Sequence of chain 1.B:
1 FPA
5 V

Sequence of chain 1.A:
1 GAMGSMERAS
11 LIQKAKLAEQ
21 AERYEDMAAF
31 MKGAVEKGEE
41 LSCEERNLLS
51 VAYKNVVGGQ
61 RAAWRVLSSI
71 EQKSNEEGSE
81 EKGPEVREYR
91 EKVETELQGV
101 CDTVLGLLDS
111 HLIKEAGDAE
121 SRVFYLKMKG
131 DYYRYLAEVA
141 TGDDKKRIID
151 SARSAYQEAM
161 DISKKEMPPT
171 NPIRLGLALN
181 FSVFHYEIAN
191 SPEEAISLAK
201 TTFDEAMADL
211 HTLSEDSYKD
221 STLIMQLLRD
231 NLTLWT

Binding-site contacts:
Ligand atom C12 contacts residue VAL5 of chain 1.B at 3.9 Å (hydrophobic).
Ligand atom O1 contacts residue ILE173 of chain 1.A at 3.3 Å.
Ligand atom C12 contacts residue PRO172 of chain 1.A at 4.3 Å (hydrophobic).
Ligand atom C3 contacts residue ASN47 of chain 1.A at 4.1 Å.
Ligand atom C14 contacts residue PRO172 of chain 1.A at 4.3 Å (hydrophobic).
Ligand atom C3 contacts residue ILE173 of chain 1.A at 4.3 Å (hydrophobic).
Ligand atom C18 contacts residue VAL5 of chain 1.B at 3.9 Å (hydrophobic).
Ligand atom C15 contacts residue VAL5 of chain 1.B at 3.9 Å (hydrophobic).
Ligand atom CL2 contacts residue LYS127 of chain 1.A at 3.3 Å.
Ligand atom C11 contacts residue VAL5 of chain 1.B at 4.1 Å (hydrophobic).
Ligand atom C18 contacts residue LEU223 of chain 1.A at 4.3 Å (hydrophobic).
Ligand atom C13 contacts residue PRO172 of chain 1.A at 3.4 Å (hydrophobic).
Ligand atom C21 contacts residue PRO172 of chain 1.A at 4.3 Å (hydrophobic).
Ligand atom C2 contacts residue GLU44 of chain 1.A at 4.2 Å.
Ligand atom C4 contacts residue ILE173 of chain 1.A at 4.3 Å (hydrophobic).
Ligand atom C3 contacts residue PHE124 of chain 1.A at 3.7 Å (hydrophobic).
Ligand atom C12 contacts residue ILE224 of chain 1.A at 4.0 Å (hydrophobic).
Ligand atom O1 contacts residue PHE124 of chain 1.A at 4.2 Å.
Ligand atom C1 contacts residue CYS43 of chain 1.A at 2.7 Å (hydrophobic).
Ligand atom CL2 contacts residue PRO172 of chain 1.A at 4.2 Å.
Ligand atom N1 contacts residue ASN47 of chain 1.A at 4.2 Å.
Ligand atom C13 contacts residue ILE224 of chain 1.A at 4.3 Å (hydrophobic).
Ligand atom CL2 contacts residue GLY176 of chain 1.A at 4.2 Å.
Ligand atom C16 contacts residue VAL5 of chain 1.B at 3.6 Å (hydrophobic).
Ligand atom C17 contacts residue ILE224 of chain 1.A at 4.2 Å (hydrophobic).
Ligand atom C14 contacts residue LYS127 of chain 1.A at 4.2 Å.
Ligand atom C7 contacts residue ASN47 of chain 1.A at 3.7 Å.
Ligand atom CL2 contacts residue ILE173 of chain 1.A at 3.6 Å.
Ligand atom N1 contacts residue CYS43 of chain 1.A at 4.0 Å.
Ligand atom C2 contacts residue CYS43 of chain 1.A at 1.7 Å (hydrophobic).
Ligand atom C13 contacts residue VAL5 of chain 1.B at 3.8 Å (hydrophobic).
Ligand atom C14 contacts residue VAL5 of chain 1.B at 3.9 Å (hydrophobic).
Ligand atom CL2 contacts residue LEU177 of chain 1.A at 4.3 Å.
Ligand atom C13 contacts residue GLY176 of chain 1.A at 4.2 Å.
Ligand atom C8 contacts residue ASN47 of chain 1.A at 3.6 Å.
Ligand atom C15 contacts residue LYS127 of chain 1.A at 4.3 Å.
Ligand atom O1 contacts residue CYS43 of chain 1.A at 2.9 Å (h-bond).
Ligand atom C17 contacts residue LEU223 of chain 1.A at 4.3 Å (hydrophobic).
Ligand atom O2 contacts residue ILE224 of chain 1.A at 3.8 Å.
Ligand atom C15 contacts residue PHE124 of chain 1.A at 4.1 Å (hydrophobic).

A small-molecule ligand and the protein it binds are described below.
Small molecule (SMILES): O=C(CCl)N1CCC2(CC1)CN(C(=O)C1(Nc3ccc(Cl)cc3)CCOCC1)C2